Binding-site contacts:
Ligand atom C5 contacts residue LEU38 of chain 1.A at 3.4 Å (hydrophobic).
Ligand atom F2 contacts residue VAL77 of chain 1.A at 3.0 Å.
Ligand atom N1 contacts residue ARG83 of chain 1.A at 3.4 Å (salt-bridge).
Ligand atom C7 contacts residue PHE95 of chain 1.A at 3.9 Å (hydrophobic).
Ligand atom C6 contacts residue LEU35 of chain 1.A at 3.2 Å (hydrophobic).
Ligand atom F1 contacts residue PHE95 of chain 1.A at 4.0 Å.
Ligand atom O11 contacts residue ASN36 of chain 1.A at 3.0 Å (h-bond).
Ligand atom C4 contacts residue GLN42 of chain 1.A at 3.8 Å.
Ligand atom C6 contacts residue GLY39 of chain 1.A at 3.4 Å.
Ligand atom O2 contacts residue ARG83 of chain 1.A at 2.8 Å (salt-bridge).
Ligand atom O10 contacts residue LEU204 of chain 1.A at 4.0 Å.
Ligand atom N1 contacts residue PHE95 of chain 1.A at 3.7 Å.
Ligand atom O2 contacts residue GLN42 of chain 1.A at 3.0 Å (h-bond).
Ligand atom C11 contacts residue ASN36 of chain 1.A at 3.6 Å.
Ligand atom O2 contacts residue PHE95 of chain 1.A at 3.1 Å (h-bond).
Ligand atom F3 contacts residue PHE95 of chain 1.A at 3.3 Å.
Ligand atom C12 contacts residue ASN36 of chain 1.A at 3.6 Å.
Ligand atom C13 contacts residue LEU35 of chain 1.A at 3.8 Å (hydrophobic).
Ligand atom C12 contacts residue MET226 of chain 1.A at 3.3 Å (hydrophobic).
Ligand atom F2 contacts residue MET76 of chain 1.A at 3.1 Å.
Ligand atom C13 contacts residue ASN36 of chain 1.A at 2.8 Å.
Ligand atom O1 contacts residue MET80 of chain 1.A at 3.5 Å.
Ligand atom O1 contacts residue ARG83 of chain 1.A at 3.0 Å (salt-bridge).
Ligand atom F3 contacts residue MET80 of chain 1.A at 3.0 Å.
Ligand atom F1 contacts residue MET118 of chain 1.A at 3.9 Å.
Ligand atom O2 contacts residue LEU38 of chain 1.A at 3.8 Å.
Ligand atom N1 contacts residue GLN42 of chain 1.A at 3.1 Å (h-bond).
Ligand atom O10 contacts residue MET73 of chain 1.A at 3.8 Å.
Ligand atom C6 contacts residue LEU38 of chain 1.A at 3.7 Å (hydrophobic).
Ligand atom C5 contacts residue GLN42 of chain 1.A at 3.5 Å.
Ligand atom C3 contacts residue PHE95 of chain 1.A at 3.9 Å (hydrophobic).
Ligand atom C4 contacts residue PHE95 of chain 1.A at 3.7 Å (hydrophobic).
Ligand atom O11 contacts residue LEU35 of chain 1.A at 3.3 Å (h-bond).
Ligand atom N9 contacts residue LEU35 of chain 1.A at 3.2 Å (h-bond).
Ligand atom O1 contacts residue MET76 of chain 1.A at 3.1 Å (h-bond).
Ligand atom N1 contacts residue MET80 of chain 1.A at 3.6 Å.
Ligand atom C1 contacts residue LEU35 of chain 1.A at 3.6 Å (hydrophobic).
Ligand atom O1 contacts residue GLN42 of chain 1.A at 3.1 Å (h-bond).
Ligand atom O2 contacts residue MET80 of chain 1.A at 3.3 Å.
Ligand atom O11 contacts residue MET226 of chain 1.A at 3.8 Å.

A protein and the small-molecule ligand that binds it are described below.
Small molecule (SMILES): CC(C)(O)C(=O)Nc1ccc([N+](=O)[O-])c(C(F)(F)F)c1

Sequence of chain 1.A:
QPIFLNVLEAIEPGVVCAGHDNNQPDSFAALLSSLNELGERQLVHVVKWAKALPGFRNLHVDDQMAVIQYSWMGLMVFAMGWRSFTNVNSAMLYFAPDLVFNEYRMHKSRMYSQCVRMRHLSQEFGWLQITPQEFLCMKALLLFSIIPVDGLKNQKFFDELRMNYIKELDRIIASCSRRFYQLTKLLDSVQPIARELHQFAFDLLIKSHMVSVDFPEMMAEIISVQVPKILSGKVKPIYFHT